The small molecule below binds the protein below.
Small molecule (SMILES): CC(C)CCC[C@@H](C)[C@H]1CC[C@H]2[C@@H]3CC=C4C[C@@H](O)CC[C@]4(C)[C@H]3CC[C@]12C

Sequence of chain 1.A:
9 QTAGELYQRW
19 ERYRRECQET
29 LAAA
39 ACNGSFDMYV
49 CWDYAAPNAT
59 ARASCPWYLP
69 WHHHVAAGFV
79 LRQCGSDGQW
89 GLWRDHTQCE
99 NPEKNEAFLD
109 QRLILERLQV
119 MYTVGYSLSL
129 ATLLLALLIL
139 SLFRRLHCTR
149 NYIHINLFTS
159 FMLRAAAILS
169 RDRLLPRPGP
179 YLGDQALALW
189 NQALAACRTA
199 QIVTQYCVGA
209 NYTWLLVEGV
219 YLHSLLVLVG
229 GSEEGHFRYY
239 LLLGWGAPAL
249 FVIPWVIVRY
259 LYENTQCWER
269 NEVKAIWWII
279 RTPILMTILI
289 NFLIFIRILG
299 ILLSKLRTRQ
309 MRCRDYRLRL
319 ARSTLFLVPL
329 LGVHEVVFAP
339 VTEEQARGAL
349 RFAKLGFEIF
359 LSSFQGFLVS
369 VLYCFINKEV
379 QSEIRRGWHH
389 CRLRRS

Binding-site contacts:
Ligand atom C6 contacts residue TRP276 of chain 1.A at 3.5 Å (hydrophobic).
Ligand atom C19 contacts residue TRP276 of chain 1.A at 3.6 Å (hydrophobic).
Ligand atom C20 contacts residue ILE277 of chain 1.A at 4.1 Å (hydrophobic).
Ligand atom C15 contacts residue THR280 of chain 1.A at 3.5 Å.
Ligand atom C5 contacts residue TRP276 of chain 1.A at 3.7 Å (hydrophobic).
Ligand atom C4 contacts residue TRP276 of chain 1.A at 3.8 Å (hydrophobic).
Ligand atom C14 contacts residue TRP276 of chain 1.A at 4.4 Å (hydrophobic).
Ligand atom C23 contacts residue ILE277 of chain 1.A at 4.4 Å (hydrophobic).
Ligand atom C15 contacts residue TRP276 of chain 1.A at 3.9 Å (hydrophobic).
Ligand atom C18 contacts residue ALA273 of chain 1.A at 4.3 Å (hydrophobic).
Ligand atom C18 contacts residue ILE277 of chain 1.A at 3.8 Å (hydrophobic).
Ligand atom C19 contacts residue ALA273 of chain 1.A at 3.8 Å (hydrophobic).
Ligand atom C10 contacts residue TRP276 of chain 1.A at 4.4 Å (hydrophobic).
Ligand atom C7 contacts residue TRP276 of chain 1.A at 3.7 Å (hydrophobic).
Ligand atom C8 contacts residue TRP276 of chain 1.A at 3.8 Å (hydrophobic).
Ligand atom C16 contacts residue THR280 of chain 1.A at 3.7 Å.
Ligand atom C18 contacts residue TRP276 of chain 1.A at 3.8 Å (hydrophobic).